The protein below binds the small molecule below.
Small molecule (SMILES): Cc1cc(CCCCCCCOc2ccc(C3=N[C@@H](C)CO3)cc2)on1

Sequence of chain 20.C:
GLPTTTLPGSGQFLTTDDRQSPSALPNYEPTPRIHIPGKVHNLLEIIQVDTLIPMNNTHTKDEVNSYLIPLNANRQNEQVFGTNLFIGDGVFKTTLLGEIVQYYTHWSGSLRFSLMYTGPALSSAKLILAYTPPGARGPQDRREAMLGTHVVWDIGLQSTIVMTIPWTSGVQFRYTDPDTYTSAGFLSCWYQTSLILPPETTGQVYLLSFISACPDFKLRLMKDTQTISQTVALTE

Sequence of chain 20.A:
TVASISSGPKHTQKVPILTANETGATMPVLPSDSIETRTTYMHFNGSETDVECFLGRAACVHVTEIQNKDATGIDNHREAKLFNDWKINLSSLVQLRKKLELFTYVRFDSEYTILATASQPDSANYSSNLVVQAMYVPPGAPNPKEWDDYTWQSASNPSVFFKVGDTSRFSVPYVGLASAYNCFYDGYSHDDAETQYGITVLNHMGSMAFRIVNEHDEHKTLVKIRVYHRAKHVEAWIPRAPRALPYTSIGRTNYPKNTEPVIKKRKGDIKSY

Binding-site contacts:
Ligand atom C5C contacts residue ILE104 of chain 20.A at 3.8 Å (hydrophobic).
Ligand atom CM1 contacts residue SER107 of chain 20.A at 3.9 Å.
Ligand atom C5C contacts residue TYR128 of chain 20.A at 3.5 Å (hydrophobic).
Ligand atom N2 contacts residue PHE186 of chain 20.A at 3.7 Å.
Ligand atom C5B contacts residue LEU106 of chain 20.A at 3.5 Å (hydrophobic).
Ligand atom C3 contacts residue PRO174 of chain 20.A at 3.8 Å (hydrophobic).
Ligand atom O1 contacts residue PHE186 of chain 20.A at 3.5 Å.
Ligand atom C6B contacts residue LEU106 of chain 20.A at 3.9 Å (hydrophobic).
Ligand atom C6C contacts residue MET221 of chain 20.A at 3.7 Å (hydrophobic).
Ligand atom C4C contacts residue TYR152 of chain 20.A at 3.8 Å (hydrophobic).
Ligand atom C5B contacts residue TYR197 of chain 20.A at 3.7 Å (hydrophobic).
Ligand atom O1 contacts residue VAL188 of chain 20.A at 3.8 Å.
Ligand atom C5 contacts residue TYR152 of chain 20.A at 3.8 Å (hydrophobic).
Ligand atom N3A contacts residue ASN219 of chain 20.A at 3.0 Å (h-bond).
Ligand atom C3C contacts residue TYR128 of chain 20.A at 3.9 Å (hydrophobic).
Ligand atom O1B contacts residue TYR128 of chain 20.A at 3.9 Å.
Ligand atom C31 contacts residue VAL176 of chain 20.A at 3.3 Å (hydrophobic).
Ligand atom C31 contacts residue PRO174 of chain 20.A at 3.4 Å (hydrophobic).
Ligand atom C3 contacts residue PHE186 of chain 20.A at 3.8 Å (hydrophobic).
Ligand atom C31 contacts residue SER175 of chain 20.A at 3.6 Å.
Ligand atom C3C contacts residue VAL188 of chain 20.A at 3.3 Å (hydrophobic).
Ligand atom N2 contacts residue ALA24 of chain 20.C at 3.4 Å.
Ligand atom C1B contacts residue MET221 of chain 20.A at 3.8 Å (hydrophobic).
Ligand atom C4A contacts residue ASN219 of chain 20.A at 3.5 Å.
Ligand atom C6B contacts residue TYR197 of chain 20.A at 3.6 Å (hydrophobic).
Ligand atom O1 contacts residue TYR152 of chain 20.A at 3.9 Å.
Ligand atom C2B contacts residue MET221 of chain 20.A at 3.5 Å (hydrophobic).
Ligand atom C7C contacts residue TYR197 of chain 20.A at 3.8 Å (hydrophobic).
Ligand atom O1 contacts residue ALA24 of chain 20.C at 3.6 Å.
Ligand atom C4B contacts residue LEU106 of chain 20.A at 3.7 Å (hydrophobic).
Ligand atom C4 contacts residue MET224 of chain 20.A at 3.8 Å (hydrophobic).
Ligand atom C4 contacts residue PHE186 of chain 20.A at 3.6 Å (hydrophobic).
Ligand atom C7C contacts residue TYR128 of chain 20.A at 3.6 Å (hydrophobic).
Ligand atom C2C contacts residue VAL188 of chain 20.A at 3.2 Å (hydrophobic).
Ligand atom O1B contacts residue MET221 of chain 20.A at 3.4 Å.
Ligand atom C5 contacts residue PHE186 of chain 20.A at 3.5 Å (hydrophobic).
Ligand atom C3B contacts residue MET221 of chain 20.A at 3.8 Å (hydrophobic).
Ligand atom C4 contacts residue TYR152 of chain 20.A at 3.9 Å (hydrophobic).
Ligand atom C31 contacts residue ALA150 of chain 20.A at 3.5 Å (hydrophobic).
Ligand atom C6C contacts residue VAL191 of chain 20.A at 3.2 Å (hydrophobic).